The small molecule below binds the protein below.
Small molecule (SMILES): NC(=O)CP(=O)(O)O

Sequence of chain 3.C:
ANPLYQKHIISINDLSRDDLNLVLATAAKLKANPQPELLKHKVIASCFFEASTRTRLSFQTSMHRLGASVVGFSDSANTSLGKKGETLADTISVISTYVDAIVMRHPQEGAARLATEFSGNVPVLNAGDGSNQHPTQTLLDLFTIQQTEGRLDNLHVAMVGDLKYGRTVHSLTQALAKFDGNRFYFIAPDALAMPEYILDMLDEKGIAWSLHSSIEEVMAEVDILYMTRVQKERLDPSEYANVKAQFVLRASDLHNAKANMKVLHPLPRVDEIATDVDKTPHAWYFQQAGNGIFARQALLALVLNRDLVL

Sequence of chain 1.C:
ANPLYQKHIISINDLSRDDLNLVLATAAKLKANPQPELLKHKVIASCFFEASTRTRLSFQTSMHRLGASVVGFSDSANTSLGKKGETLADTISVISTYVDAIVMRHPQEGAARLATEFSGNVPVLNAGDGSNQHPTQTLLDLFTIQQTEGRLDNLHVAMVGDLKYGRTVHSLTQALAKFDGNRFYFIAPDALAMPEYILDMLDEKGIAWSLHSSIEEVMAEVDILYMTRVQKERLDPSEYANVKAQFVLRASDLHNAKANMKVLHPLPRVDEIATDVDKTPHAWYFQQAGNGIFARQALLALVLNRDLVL

Binding-site contacts:
Ligand atom O1 contacts residue ARG105 of chain 1.C at 3.3 Å (salt-bridge).
Ligand atom C1P contacts residue PRO268 of chain 1.C at 3.9 Å (hydrophobic).
Ligand atom P contacts residue SER80 of chain 3.C at 3.3 Å.
Ligand atom O1P contacts residue ARG105 of chain 1.C at 2.7 Å (salt-bridge).
Ligand atom O1P contacts residue LYS84 of chain 3.C at 3.1 Å.
Ligand atom O1 contacts residue GLC2 of chain 1.F at 3.1 Å (h-bond).
Ligand atom O1P contacts residue SER52 of chain 1.C at 3.4 Å.
Ligand atom C1P contacts residue ARG105 of chain 1.C at 4.0 Å.
Ligand atom O2P contacts residue SER80 of chain 3.C at 2.8 Å (h-bond).
Ligand atom P contacts residue ARG54 of chain 1.C at 3.9 Å.
Ligand atom O3P contacts residue SER52 of chain 1.C at 2.9 Å (h-bond).
Ligand atom C1 contacts residue LEU267 of chain 1.C at 3.7 Å (hydrophobic).
Ligand atom C1P contacts residue ARG54 of chain 1.C at 3.8 Å.
Ligand atom P contacts residue THR53 of chain 1.C at 3.8 Å.
Ligand atom N1 contacts residue LEU267 of chain 1.C at 3.3 Å (h-bond).
Ligand atom P contacts residue SER52 of chain 1.C at 3.8 Å.
Ligand atom C1 contacts residue GLC2 of chain 1.F at 3.3 Å.
Ligand atom O1P contacts residue GLC2 of chain 1.F at 4.0 Å.
Ligand atom C1 contacts residue GLN137 of chain 1.C at 4.1 Å.
Ligand atom N1 contacts residue GLC2 of chain 1.F at 3.6 Å.
Ligand atom C1 contacts residue THR55 of chain 1.C at 3.7 Å.
Ligand atom O2P contacts residue THR53 of chain 1.C at 3.1 Å (h-bond).
Ligand atom O2P contacts residue ARG54 of chain 1.C at 2.9 Å (salt-bridge).
Ligand atom O3P contacts residue THR55 of chain 1.C at 2.9 Å (h-bond).
Ligand atom O3P contacts residue ARG54 of chain 1.C at 3.7 Å.
Ligand atom C1 contacts residue HIS134 of chain 1.C at 4.0 Å.
Ligand atom N1 contacts residue GLN137 of chain 1.C at 3.1 Å (h-bond).
Ligand atom P contacts residue ARG105 of chain 1.C at 3.2 Å.
Ligand atom O1 contacts residue HIS134 of chain 1.C at 3.1 Å (h-bond).
Ligand atom O1 contacts residue THR55 of chain 1.C at 3.0 Å (h-bond).
Ligand atom O1P contacts residue ALA51 of chain 1.C at 3.4 Å (h-bond).
Ligand atom O2P contacts residue SER52 of chain 1.C at 4.1 Å.
Ligand atom O3P contacts residue ARG105 of chain 1.C at 2.7 Å (salt-bridge).
Ligand atom O1P contacts residue THR53 of chain 1.C at 4.0 Å.
Ligand atom C1P contacts residue LEU267 of chain 1.C at 3.3 Å (hydrophobic).
Ligand atom C1P contacts residue GLC2 of chain 1.F at 3.5 Å.
Ligand atom C1 contacts residue ARG105 of chain 1.C at 4.0 Å.
Ligand atom O1P contacts residue SER80 of chain 3.C at 2.8 Å (h-bond).
Ligand atom O3P contacts residue THR53 of chain 1.C at 4.0 Å.
Ligand atom N1 contacts residue PRO266 of chain 1.C at 3.4 Å (h-bond).